This small molecule binds to this protein.
Small molecule (SMILES): Cc1nn(-c2ccnc(Nc3ccc4c(c3)c(Cl)nn4C)n2)cc1CN1CC(O)C1

Binding-site contacts:
Ligand atom CAL contacts residue ASP157 of chain 1.B at 3.1 Å.
Ligand atom CBA contacts residue ARG143 of chain 1.B at 3.1 Å.
Ligand atom NAR contacts residue MET95 of chain 1.B at 3.3 Å (h-bond).
Ligand atom CAT contacts residue ALA96 of chain 1.B at 3.7 Å (hydrophobic).
Ligand atom CBA contacts residue ASN144 of chain 1.B at 3.4 Å.
Ligand atom C5 contacts residue LEU146 of chain 1.B at 3.5 Å (hydrophobic).
Ligand atom CAI contacts residue GLY99 of chain 1.B at 3.4 Å.
Ligand atom C4 contacts residue LEU146 of chain 1.B at 3.1 Å (hydrophobic).
Ligand atom N3 contacts residue LEU146 of chain 1.B at 3.2 Å.
Ligand atom C2 contacts residue ALA45 of chain 1.B at 3.5 Å (hydrophobic).
Ligand atom OAC contacts residue PRO100 of chain 1.B at 3.6 Å.
Ligand atom NBB contacts residue ASP157 of chain 1.B at 3.6 Å (salt-bridge).
Ligand atom N1 contacts residue MET95 of chain 1.B at 3.7 Å.
Ligand atom C6 contacts residue ALA96 of chain 1.B at 3.7 Å (hydrophobic).
Ligand atom NBC contacts residue LEU22 of chain 1.B at 3.4 Å (h-bond).
Ligand atom CAS contacts residue ASP157 of chain 1.B at 3.3 Å.
Ligand atom C6 contacts residue ALA45 of chain 1.B at 3.4 Å (hydrophobic).
Ligand atom NAR contacts residue ALA96 of chain 1.B at 2.9 Å (h-bond).
Ligand atom CBA contacts residue ASP157 of chain 1.B at 2.9 Å.
Ligand atom CAM contacts residue ASP157 of chain 1.B at 3.1 Å.
Ligand atom CAB contacts residue GLY23 of chain 1.B at 3.6 Å.
Ligand atom C2 contacts residue LEU146 of chain 1.B at 3.6 Å (hydrophobic).
Ligand atom CAK contacts residue VAL30 of chain 1.B at 3.7 Å (hydrophobic).
Ligand atom NAQ contacts residue LEU22 of chain 1.B at 3.1 Å (h-bond).
Ligand atom CAB contacts residue LEU22 of chain 1.B at 3.5 Å (hydrophobic).
Ligand atom NBD contacts residue LEU146 of chain 1.B at 3.5 Å.
Ligand atom CAM contacts residue SER156 of chain 1.B at 3.7 Å.
Ligand atom C6 contacts residue GLU94 of chain 1.B at 3.2 Å.
Ligand atom OAC contacts residue ARG143 of chain 1.B at 2.7 Å (salt-bridge).
Ligand atom CAU contacts residue ASP157 of chain 1.B at 3.4 Å.
Ligand atom CAV contacts residue PRO100 of chain 1.B at 3.7 Å (hydrophobic).
Ligand atom C2 contacts residue ALA96 of chain 1.B at 3.6 Å (hydrophobic).
Ligand atom C5 contacts residue ALA45 of chain 1.B at 3.6 Å (hydrophobic).
Ligand atom NAP contacts residue MET93 of chain 1.B at 3.2 Å.
Ligand atom N1 contacts residue ALA96 of chain 1.B at 2.9 Å (h-bond).
Ligand atom CAA contacts residue ASP157 of chain 1.B at 3.0 Å.
Ligand atom N1 contacts residue ALA45 of chain 1.B at 3.4 Å.
Ligand atom N3 contacts residue ALA45 of chain 1.B at 3.7 Å.
Ligand atom CAK contacts residue ASP157 of chain 1.B at 3.1 Å.
Ligand atom CAZ contacts residue LEU22 of chain 1.B at 3.6 Å (hydrophobic).

Sequence of chain 1.B:
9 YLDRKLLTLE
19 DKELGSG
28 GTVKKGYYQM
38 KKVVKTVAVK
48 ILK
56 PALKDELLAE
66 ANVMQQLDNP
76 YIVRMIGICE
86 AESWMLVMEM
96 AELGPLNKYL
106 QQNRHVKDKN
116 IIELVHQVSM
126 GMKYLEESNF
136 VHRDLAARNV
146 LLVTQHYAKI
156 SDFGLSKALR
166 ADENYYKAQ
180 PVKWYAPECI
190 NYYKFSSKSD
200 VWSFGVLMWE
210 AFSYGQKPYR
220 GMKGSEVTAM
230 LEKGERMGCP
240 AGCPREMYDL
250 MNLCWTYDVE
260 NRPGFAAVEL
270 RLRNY